This small molecule binds to this protein.
Small molecule (SMILES): CC1(CC(=O)O)c2cc3[nH]c(cc4nc(cc5[nH]c(cc(n2)C1CCC(=O)O)C(C)(CC(=O)O)C5CCC(=O)O)C(CC(=O)O)=C4CCC(=O)O)c(CCC(=O)O)c3CC(=O)O

Sequence of chain 1.A:
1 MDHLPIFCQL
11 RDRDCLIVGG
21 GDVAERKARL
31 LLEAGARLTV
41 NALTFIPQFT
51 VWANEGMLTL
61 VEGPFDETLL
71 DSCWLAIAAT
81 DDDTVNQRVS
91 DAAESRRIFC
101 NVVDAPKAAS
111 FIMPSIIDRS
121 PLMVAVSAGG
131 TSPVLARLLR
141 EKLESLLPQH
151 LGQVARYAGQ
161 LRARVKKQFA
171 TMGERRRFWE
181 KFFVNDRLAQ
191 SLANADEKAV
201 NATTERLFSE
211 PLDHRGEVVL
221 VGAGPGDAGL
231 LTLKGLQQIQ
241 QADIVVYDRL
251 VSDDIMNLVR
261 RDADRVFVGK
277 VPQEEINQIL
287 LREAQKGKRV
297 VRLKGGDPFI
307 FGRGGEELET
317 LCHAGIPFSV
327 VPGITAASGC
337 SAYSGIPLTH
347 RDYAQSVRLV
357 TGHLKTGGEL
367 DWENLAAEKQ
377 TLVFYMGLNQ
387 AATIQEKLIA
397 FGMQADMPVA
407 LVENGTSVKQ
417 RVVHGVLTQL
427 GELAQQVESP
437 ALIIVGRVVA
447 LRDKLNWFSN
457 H

Sequence of chain 1.B:
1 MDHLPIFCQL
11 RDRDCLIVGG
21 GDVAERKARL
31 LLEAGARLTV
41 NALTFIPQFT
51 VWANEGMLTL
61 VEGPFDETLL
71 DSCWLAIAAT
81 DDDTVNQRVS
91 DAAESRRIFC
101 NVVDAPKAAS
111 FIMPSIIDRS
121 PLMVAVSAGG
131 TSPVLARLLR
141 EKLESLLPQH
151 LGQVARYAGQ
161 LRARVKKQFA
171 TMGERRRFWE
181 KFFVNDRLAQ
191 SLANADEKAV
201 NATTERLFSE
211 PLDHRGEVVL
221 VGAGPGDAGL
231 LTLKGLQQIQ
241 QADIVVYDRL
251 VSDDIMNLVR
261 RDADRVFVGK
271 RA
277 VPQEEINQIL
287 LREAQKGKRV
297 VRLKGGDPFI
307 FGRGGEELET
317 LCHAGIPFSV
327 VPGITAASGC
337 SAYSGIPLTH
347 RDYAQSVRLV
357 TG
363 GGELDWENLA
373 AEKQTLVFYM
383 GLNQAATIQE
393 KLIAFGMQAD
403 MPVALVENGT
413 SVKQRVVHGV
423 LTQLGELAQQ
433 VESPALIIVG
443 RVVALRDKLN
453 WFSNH

Binding-site contacts:
Ligand atom CEA contacts residue ASN101 of chain 1.B at 3.3 Å.
Ligand atom O2C contacts residue ARG137 of chain 1.B at 3.0 Å (salt-bridge).
Ligand atom O2C contacts residue ARG176 of chain 1.A at 3.5 Å.
Ligand atom O1C contacts residue ARG260 of chain 1.A at 2.8 Å (salt-bridge).
Ligand atom CDB contacts residue MET113 of chain 1.B at 3.3 Å (hydrophobic).
Ligand atom O1A contacts residue ALA128 of chain 1.B at 3.3 Å.
Ligand atom O4C contacts residue PRO133 of chain 1.B at 3.3 Å.
Ligand atom O4B contacts residue LYS27 of chain 1.B at 3.2 Å (salt-bridge).
Ligand atom O2A contacts residue GLY130 of chain 1.B at 3.4 Å (h-bond).
Ligand atom O1D contacts residue ARG175 of chain 1.A at 3.2 Å (salt-bridge).
Ligand atom O1A contacts residue THR131 of chain 1.B at 3.4 Å (h-bond).
Ligand atom O1A contacts residue GLY130 of chain 1.B at 3.2 Å (h-bond).
Ligand atom O2A contacts residue ALA128 of chain 1.B at 2.8 Å (h-bond).
Ligand atom O4C contacts residue TRP179 of chain 1.A at 3.3 Å.
Ligand atom C2D contacts residue ARG162 of chain 1.A at 3.4 Å.
Ligand atom O1B contacts residue SER115 of chain 1.B at 3.5 Å.
Ligand atom O4C contacts residue ARG162 of chain 1.A at 2.9 Å (salt-bridge).
Ligand atom O1B contacts residue ARG261 of chain 1.A at 2.7 Å (salt-bridge).
Ligand atom O1A contacts residue SER132 of chain 1.B at 3.1 Å (h-bond).
Ligand atom CED contacts residue ARG162 of chain 1.A at 3.5 Å.
Ligand atom O3C contacts residue ARG162 of chain 1.A at 3.2 Å (salt-bridge).
Ligand atom O2D contacts residue LYS166 of chain 1.A at 3.0 Å (salt-bridge).
Ligand atom O2B contacts residue ARG137 of chain 1.B at 3.3 Å.
Ligand atom CHB contacts residue MET113 of chain 1.B at 3.4 Å (hydrophobic).
Ligand atom O2A contacts residue GLY129 of chain 1.B at 3.3 Å (h-bond).
Ligand atom CCA contacts residue GLY130 of chain 1.B at 3.3 Å.
Ligand atom CBD contacts residue ASP104 of chain 1.B at 3.1 Å.
Ligand atom CEB contacts residue LYS27 of chain 1.B at 3.5 Å.
Ligand atom O3A contacts residue ILE112 of chain 1.B at 3.1 Å.
Ligand atom NB contacts residue PRO133 of chain 1.B at 3.5 Å.
Ligand atom O4D contacts residue ARG162 of chain 1.A at 3.0 Å (salt-bridge).
Ligand atom O3B contacts residue LYS27 of chain 1.B at 3.0 Å (salt-bridge).
Ligand atom CCB contacts residue ARG261 of chain 1.A at 3.5 Å.
Ligand atom O3A contacts residue ALA105 of chain 1.B at 3.3 Å (h-bond).
Ligand atom O2C contacts residue ARG260 of chain 1.A at 3.0 Å (salt-bridge).
Ligand atom O3A contacts residue ASN101 of chain 1.B at 3.0 Å (h-bond).
Ligand atom O1B contacts residue ARG140 of chain 1.B at 3.3 Å.
Ligand atom O4A contacts residue ASN101 of chain 1.B at 3.1 Å (h-bond).
Ligand atom O4A contacts residue MET113 of chain 1.B at 3.0 Å (h-bond).
Ligand atom O2A contacts residue SER127 of chain 1.B at 3.2 Å (h-bond).